This protein binds this small molecule.
Small molecule (SMILES): NC(=O)c1ccc[n+]([C@H]2O[C@@H](COP(=O)(O)OP(=O)(O)OC[C@@H]3O[C@H](n4ccc(N)nc4=O)[C@H](O)[C@@H]3O)[C@@H](O)[C@H]2O)c1

Sequence of chain 1.A:
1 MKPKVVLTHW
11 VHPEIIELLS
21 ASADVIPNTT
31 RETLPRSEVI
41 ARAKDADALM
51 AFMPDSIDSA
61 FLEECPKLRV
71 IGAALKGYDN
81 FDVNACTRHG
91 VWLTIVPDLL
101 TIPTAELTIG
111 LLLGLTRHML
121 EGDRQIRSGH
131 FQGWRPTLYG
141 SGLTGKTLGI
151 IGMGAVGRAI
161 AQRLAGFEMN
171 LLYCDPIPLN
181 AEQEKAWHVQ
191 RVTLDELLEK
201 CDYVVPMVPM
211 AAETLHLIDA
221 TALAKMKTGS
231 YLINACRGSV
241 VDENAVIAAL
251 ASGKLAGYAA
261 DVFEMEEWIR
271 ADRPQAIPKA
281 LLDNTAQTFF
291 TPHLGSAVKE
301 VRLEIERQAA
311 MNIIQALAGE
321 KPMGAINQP

Binding-site contacts:
Ligand atom O10 contacts residue ALA155 of chain 1.A at 3.1 Å (h-bond).
Ligand atom O04 contacts residue ILE177 of chain 1.A at 3.7 Å.
Ligand atom O13 contacts residue ALA155 of chain 1.A at 3.7 Å.
Ligand atom C13 contacts residue THR104 of chain 1.A at 3.6 Å.
Ligand atom O14 contacts residue GLY295 of chain 1.A at 3.2 Å.
Ligand atom C15 contacts residue THR104 of chain 1.A at 3.0 Å.
Ligand atom O03 contacts residue GLY154 of chain 1.A at 3.7 Å.
Ligand atom O15 contacts residue PRO176 of chain 1.A at 3.5 Å.
Ligand atom O15 contacts residue GLY152 of chain 1.A at 3.3 Å.
Ligand atom O15 contacts residue ASP175 of chain 1.A at 3.4 Å (salt-bridge).
Ligand atom N02 contacts residue ALA235 of chain 1.A at 2.9 Å (h-bond).
Ligand atom O14 contacts residue THR104 of chain 1.A at 3.7 Å.
Ligand atom C06 contacts residue MET207 of chain 1.A at 3.6 Å (hydrophobic).
Ligand atom C02 contacts residue ASP175 of chain 1.A at 3.8 Å.
Ligand atom O10 contacts residue GLY154 of chain 1.A at 3.7 Å.
Ligand atom O01 contacts residue ASP175 of chain 1.A at 3.6 Å (salt-bridge).
Ligand atom C08 contacts residue CYS236 of chain 1.A at 3.2 Å (hydrophobic).
Ligand atom O14 contacts residue HIS293 of chain 1.A at 3.5 Å.
Ligand atom O06 contacts residue VAL156 of chain 1.A at 3.4 Å.
Ligand atom C18 contacts residue PRO176 of chain 1.A at 3.5 Å (hydrophobic).
Ligand atom O04 contacts residue ASP175 of chain 1.A at 2.6 Å (salt-bridge).
Ligand atom N05 contacts residue PRO176 of chain 1.A at 3.6 Å.
Ligand atom O12 contacts residue VAL156 of chain 1.A at 2.9 Å (h-bond).
Ligand atom C01 contacts residue ASP175 of chain 1.A at 3.6 Å.
Ligand atom O05 contacts residue MET207 of chain 1.A at 3.1 Å (h-bond).
Ligand atom N05 contacts residue VAL208 of chain 1.A at 3.7 Å.
Ligand atom C18 contacts residue VAL208 of chain 1.A at 3.6 Å (hydrophobic).
Ligand atom N02 contacts residue ASP261 of chain 1.A at 3.1 Å (salt-bridge).
Ligand atom C11 contacts residue ALA235 of chain 1.A at 3.4 Å (hydrophobic).
Ligand atom O01 contacts residue PRO209 of chain 1.A at 3.7 Å.
Ligand atom C09 contacts residue GLY154 of chain 1.A at 3.2 Å.
Ligand atom C05 contacts residue VAL208 of chain 1.A at 3.4 Å (hydrophobic).
Ligand atom O06 contacts residue MET207 of chain 1.A at 3.1 Å (h-bond).
Ligand atom O12 contacts residue ALA155 of chain 1.A at 3.1 Å (h-bond).
Ligand atom C06 contacts residue CYS236 of chain 1.A at 3.4 Å (hydrophobic).
Ligand atom O03 contacts residue ASP175 of chain 1.A at 2.5 Å (salt-bridge).
Ligand atom C11 contacts residue CYS236 of chain 1.A at 3.3 Å (hydrophobic).
Ligand atom O01 contacts residue GLY152 of chain 1.A at 3.7 Å.
Ligand atom N01 contacts residue CYS236 of chain 1.A at 3.7 Å.
Ligand atom C16 contacts residue THR104 of chain 1.A at 3.7 Å.